Binding-site contacts:
Ligand atom N21 contacts residue ASP163 of chain 1.A at 3.2 Å (salt-bridge).
Ligand atom O1P contacts residue SER136 of chain 1.A at 3.0 Å (h-bond).
Ligand atom C5' contacts residue ASP138 of chain 1.A at 4.4 Å.
Ligand atom C3A contacts residue SER136 of chain 1.A at 4.4 Å.
Ligand atom N31 contacts residue ARG137 of chain 1.A at 3.7 Å.
Ligand atom N11 contacts residue ARG137 of chain 1.A at 4.2 Å.
Ligand atom C21 contacts residue ARG137 of chain 1.A at 3.5 Å.
Ligand atom N21 contacts residue ARG137 of chain 1.A at 3.4 Å (salt-bridge).
Ligand atom O5' contacts residue ASP138 of chain 1.A at 4.2 Å.
Ligand atom O1P contacts residue ASP138 of chain 1.A at 2.8 Å (salt-bridge).
Ligand atom O2A contacts residue ARG137 of chain 1.A at 3.2 Å (salt-bridge).
Ligand atom N91 contacts residue ARG137 of chain 1.A at 4.4 Å.
Ligand atom O1P contacts residue ARG137 of chain 1.A at 3.2 Å (salt-bridge).
Ligand atom O3A contacts residue SER136 of chain 1.A at 3.3 Å.
Ligand atom C1A contacts residue LYS135 of chain 1.A at 3.5 Å.
Ligand atom C3A contacts residue LYS135 of chain 1.A at 3.7 Å.
Ligand atom C4A contacts residue LYS135 of chain 1.A at 3.4 Å.
Ligand atom C2A contacts residue LYS135 of chain 1.A at 3.4 Å.
Ligand atom O2A contacts residue PRO2 of chain 1.A at 4.1 Å.
Ligand atom P1 contacts residue SER136 of chain 1.A at 4.0 Å.
Ligand atom C2A contacts residue ARG137 of chain 1.A at 3.8 Å.
Ligand atom O3A contacts residue ARG137 of chain 1.A at 3.5 Å (salt-bridge).
Ligand atom P1 contacts residue ARG137 of chain 1.A at 3.7 Å.
Ligand atom C5 contacts residue ARG137 of chain 1.A at 4.5 Å.
Ligand atom O2A contacts residue LYS135 of chain 1.A at 2.7 Å (salt-bridge).
Ligand atom O2A contacts residue SER136 of chain 1.A at 3.8 Å.
Ligand atom O3A contacts residue LYS135 of chain 1.A at 3.7 Å.
Ligand atom O2P contacts residue ARG137 of chain 1.A at 2.8 Å (salt-bridge).
Ligand atom P1 contacts residue ASP138 of chain 1.A at 3.9 Å.
Ligand atom N7 contacts residue ARG137 of chain 1.A at 3.6 Å.
Ligand atom C8 contacts residue ARG137 of chain 1.A at 4.1 Å.
Ligand atom C3A contacts residue ARG137 of chain 1.A at 4.4 Å.
Ligand atom O4A contacts residue LYS135 of chain 1.A at 3.4 Å (salt-bridge).
Ligand atom C4A contacts residue SER136 of chain 1.A at 4.4 Å.
Ligand atom C41 contacts residue ARG137 of chain 1.A at 4.0 Å.
Ligand atom O2P contacts residue ASP138 of chain 1.A at 3.9 Å.

A small-molecule ligand and the protein it binds are described below.
Small molecule (SMILES): Nc1nc2c(ncn2[C@@H]2O[C@@H]3CO[P](=O)(O)O[C@H]4[C@@H](O)[C@H](n5cnc6c(=O)[nH]c(N)nc65)O[C@@H]4CO[P](=O)(O)O[C@H]3[C@H]2O)c(=O)[nH]1

Sequence of chain 1.A:
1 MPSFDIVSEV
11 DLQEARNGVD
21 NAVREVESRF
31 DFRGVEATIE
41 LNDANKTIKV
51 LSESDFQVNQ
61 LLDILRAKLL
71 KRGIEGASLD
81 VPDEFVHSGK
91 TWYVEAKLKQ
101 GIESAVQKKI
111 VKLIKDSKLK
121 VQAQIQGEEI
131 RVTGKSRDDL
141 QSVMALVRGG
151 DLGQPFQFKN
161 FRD